Binding-site contacts:
Ligand atom C2 contacts residue ASN1098 of chain 1.A at 2.4 Å.
Ligand atom C5 contacts residue HIS1101 of chain 1.A at 4.0 Å.
Ligand atom C5 contacts residue PHE1103 of chain 1.A at 4.2 Å (hydrophobic).
Ligand atom C3 contacts residue ASN1098 of chain 1.A at 3.8 Å.
Ligand atom C1 contacts residue THR1100 of chain 1.A at 4.1 Å.
Ligand atom C1 contacts residue PHE1103 of chain 1.A at 4.5 Å (hydrophobic).
Ligand atom O7 contacts residue HIS1101 of chain 1.A at 3.7 Å.
Ligand atom C3 contacts residue HIS1101 of chain 1.A at 4.4 Å.
Ligand atom N2 contacts residue ASN1098 of chain 1.A at 2.9 Å (h-bond).
Ligand atom N2 contacts residue THR1100 of chain 1.A at 3.7 Å.
Ligand atom C8 contacts residue ASN1098 of chain 1.A at 3.3 Å.
Ligand atom O5 contacts residue ASN1098 of chain 1.A at 2.4 Å (h-bond).
Ligand atom O7 contacts residue ASN1098 of chain 1.A at 3.0 Å (h-bond).
Ligand atom C6 contacts residue PHE1103 of chain 1.A at 3.8 Å (hydrophobic).
Ligand atom O5 contacts residue PHE1103 of chain 1.A at 3.8 Å.
Ligand atom C1 contacts residue ASN1098 of chain 1.A at 1.4 Å.
Ligand atom C5 contacts residue ASN1098 of chain 1.A at 3.7 Å.
Ligand atom C2 contacts residue THR1100 of chain 1.A at 4.2 Å.
Ligand atom C7 contacts residue HIS1101 of chain 1.A at 4.3 Å.
Ligand atom C1 contacts residue HIS1101 of chain 1.A at 4.2 Å.
Ligand atom O5 contacts residue HIS1101 of chain 1.A at 4.5 Å.
Ligand atom C4 contacts residue ASN1098 of chain 1.A at 4.2 Å.
Ligand atom C3 contacts residue THR1100 of chain 1.A at 4.3 Å.
Ligand atom C7 contacts residue ASN1098 of chain 1.A at 3.1 Å.
Ligand atom C8 contacts residue HIS1101 of chain 1.A at 4.3 Å.

Sequence of chain 1.A:
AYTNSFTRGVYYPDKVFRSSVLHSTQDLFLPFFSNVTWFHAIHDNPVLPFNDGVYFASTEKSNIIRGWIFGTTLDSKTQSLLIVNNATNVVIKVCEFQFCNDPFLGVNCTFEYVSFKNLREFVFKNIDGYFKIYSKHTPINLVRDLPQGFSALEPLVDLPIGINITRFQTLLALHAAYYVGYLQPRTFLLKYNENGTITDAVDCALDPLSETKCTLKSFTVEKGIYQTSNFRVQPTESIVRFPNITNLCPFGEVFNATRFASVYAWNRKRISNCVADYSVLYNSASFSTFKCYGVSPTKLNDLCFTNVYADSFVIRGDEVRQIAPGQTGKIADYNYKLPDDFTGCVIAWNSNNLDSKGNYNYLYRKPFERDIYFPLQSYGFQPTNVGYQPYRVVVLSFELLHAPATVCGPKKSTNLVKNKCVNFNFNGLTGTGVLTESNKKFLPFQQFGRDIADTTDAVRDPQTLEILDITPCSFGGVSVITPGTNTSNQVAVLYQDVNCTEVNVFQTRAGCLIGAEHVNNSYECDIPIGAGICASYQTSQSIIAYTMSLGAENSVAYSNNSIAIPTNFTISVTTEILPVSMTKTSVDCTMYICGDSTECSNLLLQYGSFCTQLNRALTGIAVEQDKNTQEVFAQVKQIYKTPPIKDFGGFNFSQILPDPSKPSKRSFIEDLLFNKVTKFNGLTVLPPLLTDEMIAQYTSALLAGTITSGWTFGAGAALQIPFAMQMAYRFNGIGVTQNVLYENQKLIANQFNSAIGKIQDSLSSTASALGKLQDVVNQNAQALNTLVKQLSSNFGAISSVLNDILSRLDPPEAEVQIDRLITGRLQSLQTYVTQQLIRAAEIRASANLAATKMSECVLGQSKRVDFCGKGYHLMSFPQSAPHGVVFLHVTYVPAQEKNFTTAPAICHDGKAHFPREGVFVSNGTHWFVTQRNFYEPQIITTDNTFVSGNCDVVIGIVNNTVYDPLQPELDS

This protein binds this small molecule.
Small molecule (SMILES): CC(=O)N[C@H]1[C@H](O[C@H]2[C@H](O)[C@@H](NC(C)=O)CO[C@@H]2CO)O[C@H](CO)[C@@H](O)[C@@H]1O